Binding-site contacts:
Ligand atom O1A contacts residue ARG259 of chain 1.A at 3.5 Å (salt-bridge).
Ligand atom N1 contacts residue ILE46 of chain 1.A at 2.8 Å (h-bond).
Ligand atom O1A contacts residue THR105 of chain 1.A at 3.7 Å.
Ligand atom S1G contacts residue LYS104 of chain 1.A at 2.7 Å (salt-bridge).
Ligand atom N1 contacts residue ILE45 of chain 1.A at 3.7 Å.
Ligand atom PB contacts residue MG1 of chain 1.I at 3.3 Å.
Ligand atom O3B contacts residue ARG259 of chain 1.A at 3.2 Å (salt-bridge).
Ligand atom O3G contacts residue MG1 of chain 1.I at 2.0 Å.
Ligand atom O2A contacts residue THR105 of chain 1.A at 3.5 Å (h-bond).
Ligand atom O4' contacts residue ARG259 of chain 1.A at 3.7 Å.
Ligand atom O3' contacts residue VAL34 of chain 1.A at 2.9 Å (h-bond).
Ligand atom C4' contacts residue VAL34 of chain 1.A at 3.5 Å (hydrophobic).
Ligand atom N6 contacts residue ILE46 of chain 1.A at 3.0 Å (h-bond).
Ligand atom O2A contacts residue THR106 of chain 1.A at 3.3 Å (h-bond).
Ligand atom O2B contacts residue GLY103 of chain 1.A at 3.3 Å (h-bond).
Ligand atom O2G contacts residue ARG259 of chain 1.A at 2.8 Å (salt-bridge).
Ligand atom S1G contacts residue ASN200 of chain 1.A at 3.1 Å (h-bond).
Ligand atom O1B contacts residue MG1 of chain 1.I at 1.9 Å.
Ligand atom O3G contacts residue ARG155 of chain 1.B at 3.6 Å.
Ligand atom N6 contacts residue GLY47 of chain 1.A at 3.1 Å (h-bond).
Ligand atom N6 contacts residue VAL102 of chain 1.A at 3.3 Å (h-bond).
Ligand atom PG contacts residue ARG259 of chain 1.A at 3.6 Å.
Ligand atom C5' contacts residue ARG259 of chain 1.A at 3.2 Å.
Ligand atom O2' contacts residue LYS38 of chain 1.A at 3.7 Å.
Ligand atom N7 contacts residue GLY103 of chain 1.A at 3.2 Å (h-bond).
Ligand atom O1A contacts residue GLU159 of chain 1.B at 2.9 Å (salt-bridge).
Ligand atom O2A contacts residue GLY103 of chain 1.A at 3.0 Å.
Ligand atom C6 contacts residue ILE46 of chain 1.A at 3.4 Å (hydrophobic).
Ligand atom O2' contacts residue VAL34 of chain 1.A at 3.0 Å (h-bond).
Ligand atom N3 contacts residue PRO39 of chain 1.A at 3.8 Å.
Ligand atom N7 contacts residue VAL102 of chain 1.A at 3.1 Å.
Ligand atom O2B contacts residue LYS104 of chain 1.A at 2.8 Å (salt-bridge).
Ligand atom PG contacts residue MG1 of chain 1.I at 3.5 Å.
Ligand atom O2G contacts residue ARG184 of chain 1.B at 2.8 Å (salt-bridge).
Ligand atom C5' contacts residue GLU159 of chain 1.B at 3.7 Å.
Ligand atom N6 contacts residue ILE45 of chain 1.A at 3.3 Å.
Ligand atom O2A contacts residue LYS104 of chain 1.A at 3.4 Å (salt-bridge).
Ligand atom O3B contacts residue GLY101 of chain 1.A at 3.1 Å (h-bond).
Ligand atom O1B contacts residue THR105 of chain 1.A at 2.9 Å (h-bond).
Ligand atom C2 contacts residue ILE46 of chain 1.A at 3.5 Å (hydrophobic).

A small-molecule ligand and the protein it binds are described below.
Small molecule (SMILES): Nc1ncnc2c1ncn2[C@@H]1O[C@H](COP(=O)(O)OP(=O)(O)OP(O)(O)=S)[C@@H](O)[C@H]1O

Sequence of chain 1.B:
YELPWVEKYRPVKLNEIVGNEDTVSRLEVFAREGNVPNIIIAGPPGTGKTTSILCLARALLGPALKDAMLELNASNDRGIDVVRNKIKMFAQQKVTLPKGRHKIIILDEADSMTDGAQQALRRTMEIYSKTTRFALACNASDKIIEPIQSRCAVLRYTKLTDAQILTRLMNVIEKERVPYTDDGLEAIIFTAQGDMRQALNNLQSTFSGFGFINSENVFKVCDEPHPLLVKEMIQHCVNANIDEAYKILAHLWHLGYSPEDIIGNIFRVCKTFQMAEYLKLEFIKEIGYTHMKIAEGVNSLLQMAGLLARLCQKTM

Sequence of chain 1.A:
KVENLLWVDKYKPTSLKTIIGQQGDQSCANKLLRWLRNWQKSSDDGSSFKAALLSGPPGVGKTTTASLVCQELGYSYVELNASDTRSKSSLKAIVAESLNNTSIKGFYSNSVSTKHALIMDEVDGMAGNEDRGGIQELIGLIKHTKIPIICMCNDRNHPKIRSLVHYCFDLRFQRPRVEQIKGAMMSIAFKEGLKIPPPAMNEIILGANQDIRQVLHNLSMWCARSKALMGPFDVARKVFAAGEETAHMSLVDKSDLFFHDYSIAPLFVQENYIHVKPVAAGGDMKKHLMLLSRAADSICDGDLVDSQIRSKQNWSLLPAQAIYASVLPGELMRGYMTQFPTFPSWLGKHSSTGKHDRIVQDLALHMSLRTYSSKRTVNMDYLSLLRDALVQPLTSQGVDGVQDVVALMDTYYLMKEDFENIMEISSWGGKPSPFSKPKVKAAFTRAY